Sequence of chain 1.E:
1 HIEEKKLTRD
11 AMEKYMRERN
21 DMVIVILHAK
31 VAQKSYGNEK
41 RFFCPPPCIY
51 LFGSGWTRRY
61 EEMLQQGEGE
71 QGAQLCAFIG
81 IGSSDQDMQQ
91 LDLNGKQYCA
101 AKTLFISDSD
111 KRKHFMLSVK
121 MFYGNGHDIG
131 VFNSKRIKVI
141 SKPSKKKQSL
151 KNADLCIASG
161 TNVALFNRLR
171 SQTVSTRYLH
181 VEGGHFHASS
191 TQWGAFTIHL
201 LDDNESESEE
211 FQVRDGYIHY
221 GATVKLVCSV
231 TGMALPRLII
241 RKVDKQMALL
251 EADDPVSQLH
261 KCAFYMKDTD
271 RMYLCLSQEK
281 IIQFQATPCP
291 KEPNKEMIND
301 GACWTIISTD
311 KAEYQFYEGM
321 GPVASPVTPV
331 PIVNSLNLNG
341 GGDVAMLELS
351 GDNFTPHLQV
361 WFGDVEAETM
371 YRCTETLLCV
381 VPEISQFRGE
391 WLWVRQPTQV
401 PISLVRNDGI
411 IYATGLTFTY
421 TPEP

The protein below binds the small molecule below.
Small molecule (SMILES): OC[C@H]1O[C@H](O[C@H]2[C@H](O)[C@@H](O)[C@@H](O[C@H]3[C@H](O)[C@@H](O)[C@@H](O[C@H]4[C@H](O)[C@@H](O)[C@@H](O)O[C@@H]4CO)O[C@@H]3CO)O[C@@H]2CO)[C@H](O)[C@@H](O)[C@@H]1O

Sequence of chain 1.C:
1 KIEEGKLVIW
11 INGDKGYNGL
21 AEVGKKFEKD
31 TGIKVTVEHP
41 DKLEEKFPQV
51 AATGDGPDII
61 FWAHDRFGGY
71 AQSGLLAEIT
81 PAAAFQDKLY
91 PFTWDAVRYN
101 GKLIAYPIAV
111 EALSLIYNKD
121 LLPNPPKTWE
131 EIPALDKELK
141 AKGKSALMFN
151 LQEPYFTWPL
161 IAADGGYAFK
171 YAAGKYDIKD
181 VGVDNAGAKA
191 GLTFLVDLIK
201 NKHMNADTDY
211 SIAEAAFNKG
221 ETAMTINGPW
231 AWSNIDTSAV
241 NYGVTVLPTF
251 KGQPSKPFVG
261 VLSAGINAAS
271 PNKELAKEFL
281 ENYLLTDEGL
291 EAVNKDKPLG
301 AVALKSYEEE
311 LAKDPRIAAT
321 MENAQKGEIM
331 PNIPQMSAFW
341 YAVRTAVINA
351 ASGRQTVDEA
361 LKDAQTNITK

Binding-site contacts:
Ligand atom C6 contacts residue GLU153 of chain 1.C at 3.2 Å.
Ligand atom O3 contacts residue LYS42 of chain 1.C at 3.2 Å (salt-bridge).
Ligand atom O3 contacts residue ALA63 of chain 1.C at 3.5 Å.
Ligand atom O1 contacts residue ASP14 of chain 1.C at 2.7 Å (salt-bridge).
Ligand atom O2 contacts residue LYS15 of chain 1.C at 2.9 Å (salt-bridge).
Ligand atom C1 contacts residue ASP14 of chain 1.C at 3.4 Å.
Ligand atom C1 contacts residue TRP340 of chain 1.C at 3.4 Å (hydrophobic).
Ligand atom C1 contacts residue GLU45 of chain 1.C at 3.2 Å.
Ligand atom O1 contacts residue LYS15 of chain 1.C at 3.1 Å (salt-bridge).
Ligand atom O2 contacts residue EDO1 of chain 1.SB at 3.2 Å (h-bond).
Ligand atom O6 contacts residue EDO1 of chain 1.SB at 2.9 Å (h-bond).
Ligand atom O2 contacts residue ARG66 of chain 1.C at 2.9 Å (salt-bridge).
Ligand atom O6 contacts residue ARG344 of chain 1.C at 3.5 Å.
Ligand atom O5 contacts residue TRP340 of chain 1.C at 3.1 Å.
Ligand atom C5 contacts residue EDO1 of chain 1.SB at 3.4 Å.
Ligand atom C2 contacts residue ASP65 of chain 1.C at 3.4 Å.
Ligand atom O2 contacts residue GLU44 of chain 1.C at 2.6 Å (salt-bridge).
Ligand atom O6 contacts residue PRO154 of chain 1.C at 3.2 Å.
Ligand atom O5 contacts residue TYR155 of chain 1.C at 3.2 Å.
Ligand atom O5 contacts residue GLU45 of chain 1.C at 3.1 Å (salt-bridge).
Ligand atom O3 contacts residue ARG66 of chain 1.C at 3.0 Å (salt-bridge).
Ligand atom O2 contacts residue GLU111 of chain 1.C at 2.7 Å (salt-bridge).
Ligand atom C3 contacts residue TRP62 of chain 1.C at 3.6 Å (hydrophobic).
Ligand atom O3 contacts residue TRP62 of chain 1.C at 3.0 Å (h-bond).
Ligand atom C3 contacts residue ASP65 of chain 1.C at 3.5 Å.
Ligand atom O4 contacts residue EDO1 of chain 1.SB at 2.8 Å (h-bond).
Ligand atom O5 contacts residue TYR341 of chain 1.C at 3.2 Å.
Ligand atom O3 contacts residue ASP65 of chain 1.C at 2.7 Å (salt-bridge).
Ligand atom C3 contacts residue GLU44 of chain 1.C at 3.4 Å.
Ligand atom C2 contacts residue GLU44 of chain 1.C at 3.5 Å.
Ligand atom C1 contacts residue GLU44 of chain 1.C at 3.5 Å.
Ligand atom O6 contacts residue GLU153 of chain 1.C at 2.7 Å (salt-bridge).
Ligand atom O6 contacts residue TYR155 of chain 1.C at 3.1 Å (h-bond).
Ligand atom O2 contacts residue ASP65 of chain 1.C at 2.7 Å (salt-bridge).
Ligand atom O3 contacts residue GLU44 of chain 1.C at 2.5 Å (salt-bridge).
Ligand atom C3 contacts residue EDO1 of chain 1.SB at 3.6 Å.
Ligand atom C6 contacts residue EDO1 of chain 1.SB at 2.9 Å.
Ligand atom C1 contacts residue TYR155 of chain 1.C at 3.5 Å (hydrophobic).
Ligand atom O2 contacts residue ALA63 of chain 1.C at 3.3 Å.
Ligand atom O2 contacts residue TRP230 of chain 1.C at 3.6 Å.